A small-molecule ligand and the protein it binds are described below.
Small molecule (SMILES): O=C(O)CCCC(=O)O

Sequence of chain 1.B:
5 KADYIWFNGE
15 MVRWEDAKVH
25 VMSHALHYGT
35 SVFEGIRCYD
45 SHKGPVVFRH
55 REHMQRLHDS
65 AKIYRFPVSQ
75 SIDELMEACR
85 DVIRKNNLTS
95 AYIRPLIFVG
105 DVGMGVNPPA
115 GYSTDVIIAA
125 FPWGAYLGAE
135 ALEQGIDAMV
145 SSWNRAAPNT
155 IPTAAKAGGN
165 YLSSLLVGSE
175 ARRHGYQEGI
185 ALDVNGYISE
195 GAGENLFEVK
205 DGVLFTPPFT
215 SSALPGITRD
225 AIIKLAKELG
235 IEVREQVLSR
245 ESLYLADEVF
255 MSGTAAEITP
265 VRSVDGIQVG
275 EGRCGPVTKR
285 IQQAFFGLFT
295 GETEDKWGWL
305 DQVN

Sequence of chain 2.A:
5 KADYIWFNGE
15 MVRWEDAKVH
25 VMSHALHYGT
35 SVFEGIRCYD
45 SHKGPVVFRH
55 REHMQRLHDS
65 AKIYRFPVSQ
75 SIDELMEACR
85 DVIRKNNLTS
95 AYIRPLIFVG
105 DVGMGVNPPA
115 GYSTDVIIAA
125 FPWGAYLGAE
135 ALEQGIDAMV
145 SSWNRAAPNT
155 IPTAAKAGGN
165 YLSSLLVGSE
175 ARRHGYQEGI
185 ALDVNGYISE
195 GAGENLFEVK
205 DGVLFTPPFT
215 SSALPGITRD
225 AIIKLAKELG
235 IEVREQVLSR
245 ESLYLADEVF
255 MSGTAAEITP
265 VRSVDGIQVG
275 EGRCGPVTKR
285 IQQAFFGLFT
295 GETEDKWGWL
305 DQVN

Binding-site contacts:
Ligand atom O4 contacts residue MET108 of chain 1.B at 4.2 Å.
Ligand atom C5 contacts residue ARG98 of chain 2.A at 3.8 Å.
Ligand atom O1 contacts residue TYR96 of chain 2.A at 2.6 Å (h-bond).
Ligand atom C3 contacts residue GLY197 of chain 2.A at 4.5 Å.
Ligand atom O2 contacts residue THR258 of chain 2.A at 3.8 Å.
Ligand atom O4 contacts residue TYR32 of chain 1.B at 3.7 Å.
Ligand atom C1 contacts residue THR258 of chain 2.A at 4.2 Å.
Ligand atom O3 contacts residue MET108 of chain 1.B at 3.6 Å (h-bond).
Ligand atom C2 contacts residue ARG98 of chain 2.A at 4.0 Å.
Ligand atom O1 contacts residue ALA259 of chain 2.A at 3.9 Å.
Ligand atom O3 contacts residue ARG98 of chain 2.A at 2.6 Å (salt-bridge).
Ligand atom C5 contacts residue MET108 of chain 1.B at 4.2 Å (hydrophobic).
Ligand atom O2 contacts residue TYR96 of chain 2.A at 4.2 Å.
Ligand atom C5 contacts residue TYR165 of chain 2.A at 4.5 Å (hydrophobic).
Ligand atom C1 contacts residue ALA259 of chain 2.A at 3.8 Å (hydrophobic).
Ligand atom C2 contacts residue TYR165 of chain 2.A at 4.4 Å (hydrophobic).
Ligand atom O3 contacts residue TYR32 of chain 1.B at 2.7 Å (h-bond).
Ligand atom O3 contacts residue TYR96 of chain 2.A at 4.2 Å.
Ligand atom C4 contacts residue ALA259 of chain 2.A at 4.2 Å (hydrophobic).
Ligand atom C5 contacts residue TYR130 of chain 2.A at 3.7 Å (hydrophobic).
Ligand atom C4 contacts residue TYR96 of chain 2.A at 4.5 Å (hydrophobic).
Ligand atom O4 contacts residue TYR165 of chain 2.A at 4.1 Å.
Ligand atom O3 contacts residue TRP127 of chain 2.A at 4.1 Å.
Ligand atom C3 contacts residue TYR165 of chain 2.A at 3.6 Å (hydrophobic).
Ligand atom O1 contacts residue THR258 of chain 2.A at 3.6 Å.
Ligand atom C5 contacts residue VAL110 of chain 1.B at 4.3 Å (hydrophobic).
Ligand atom C5 contacts residue TYR32 of chain 1.B at 3.6 Å (hydrophobic).
Ligand atom C2 contacts residue TYR96 of chain 2.A at 3.2 Å (hydrophobic).
Ligand atom C3 contacts residue TYR96 of chain 2.A at 4.4 Å (hydrophobic).
Ligand atom C2 contacts residue LYS160 of chain 2.A at 4.1 Å.
Ligand atom C4 contacts residue TYR130 of chain 2.A at 3.6 Å (hydrophobic).
Ligand atom O4 contacts residue TYR130 of chain 2.A at 2.8 Å (h-bond).
Ligand atom O1 contacts residue GLY39 of chain 2.A at 3.0 Å.
Ligand atom C1 contacts residue GLY39 of chain 2.A at 4.2 Å.
Ligand atom O4 contacts residue VAL110 of chain 1.B at 3.3 Å (h-bond).
Ligand atom C2 contacts residue PHE37 of chain 2.A at 4.2 Å (hydrophobic).
Ligand atom C1 contacts residue TYR96 of chain 2.A at 3.1 Å (hydrophobic).
Ligand atom O2 contacts residue ALA259 of chain 2.A at 3.1 Å (h-bond).
Ligand atom C5 contacts residue TRP127 of chain 2.A at 4.2 Å (hydrophobic).
Ligand atom O4 contacts residue GLY109 of chain 1.B at 4.1 Å.